A protein and the small-molecule ligand that binds it are described below.
Small molecule (SMILES): CCN(C(=O)c1ccccc1OC)c1cc2c(cc1N1CCNC[C@H]1C)n(C)c(=O)n2C

Binding-site contacts:
Ligand atom C60 contacts residue ILE32 of chain 1.A at 4.0 Å (hydrophobic).
Ligand atom C45 contacts residue PHE94 of chain 1.A at 3.7 Å (hydrophobic).
Ligand atom C29 contacts residue PHE94 of chain 1.A at 3.5 Å (hydrophobic).
Ligand atom O10 contacts residue PHE94 of chain 1.A at 3.7 Å.
Ligand atom N30 contacts residue PHE94 of chain 1.A at 3.9 Å.
Ligand atom C42 contacts residue ILE32 of chain 1.A at 4.2 Å (hydrophobic).
Ligand atom C60 contacts residue PRO36 of chain 1.A at 4.1 Å (hydrophobic).
Ligand atom C55 contacts residue GLU35 of chain 1.A at 3.9 Å.
Ligand atom N37 contacts residue VAL37 of chain 1.A at 3.6 Å.
Ligand atom N53 contacts residue ASN31 of chain 1.A at 3.0 Å (h-bond).
Ligand atom C60 contacts residue GLU35 of chain 1.A at 3.9 Å.
Ligand atom C47 contacts residue PHE94 of chain 1.A at 3.9 Å (hydrophobic).
Ligand atom C38 contacts residue ILE32 of chain 1.A at 3.4 Å (hydrophobic).
Ligand atom C01 contacts residue VAL42 of chain 1.A at 3.5 Å (hydrophobic).
Ligand atom N37 contacts residue PHE94 of chain 1.A at 3.9 Å.
Ligand atom C43 contacts residue ILE32 of chain 1.A at 3.5 Å (hydrophobic).
Ligand atom C35 contacts residue ASN88 of chain 1.A at 3.7 Å.
Ligand atom O36 contacts residue ASN88 of chain 1.A at 3.0 Å (h-bond).
Ligand atom C42 contacts residue PHE94 of chain 1.A at 3.4 Å (hydrophobic).
Ligand atom C38 contacts residue PHE33 of chain 1.A at 4.1 Å (hydrophobic).
Ligand atom C31 contacts residue ASN88 of chain 1.A at 3.6 Å.
Ligand atom C42 contacts residue VAL37 of chain 1.A at 3.9 Å (hydrophobic).
Ligand atom C58 contacts residue ASN31 of chain 1.A at 4.0 Å.
Ligand atom C43 contacts residue PHE94 of chain 1.A at 3.6 Å (hydrophobic).
Ligand atom N37 contacts residue ILE32 of chain 1.A at 4.2 Å.
Ligand atom O36 contacts residue CYS84 of chain 1.A at 4.2 Å.
Ligand atom C58 contacts residue ILE32 of chain 1.A at 3.8 Å (hydrophobic).
Ligand atom C05 contacts residue PRO38 of chain 1.A at 4.0 Å (hydrophobic).
Ligand atom C35 contacts residue PHE94 of chain 1.A at 4.0 Å (hydrophobic).
Ligand atom O36 contacts residue TYR45 of chain 1.A at 4.1 Å.
Ligand atom C27 contacts residue PHE94 of chain 1.A at 3.6 Å (hydrophobic).
Ligand atom C60 contacts residue PRO38 of chain 1.A at 4.1 Å (hydrophobic).
Ligand atom C01 contacts residue PRO38 of chain 1.A at 3.4 Å (hydrophobic).
Ligand atom C50 contacts residue ASN31 of chain 1.A at 4.0 Å.
Ligand atom C35 contacts residue VAL37 of chain 1.A at 3.8 Å (hydrophobic).
Ligand atom C55 contacts residue ASN31 of chain 1.A at 3.6 Å.
Ligand atom C26 contacts residue PHE94 of chain 1.A at 3.8 Å (hydrophobic).
Ligand atom C38 contacts residue VAL37 of chain 1.A at 3.8 Å (hydrophobic).
Ligand atom C31 contacts residue TYR87 of chain 1.A at 3.6 Å (hydrophobic).
Ligand atom C01 contacts residue GLU41 of chain 1.A at 3.8 Å.

Sequence of chain 1.A:
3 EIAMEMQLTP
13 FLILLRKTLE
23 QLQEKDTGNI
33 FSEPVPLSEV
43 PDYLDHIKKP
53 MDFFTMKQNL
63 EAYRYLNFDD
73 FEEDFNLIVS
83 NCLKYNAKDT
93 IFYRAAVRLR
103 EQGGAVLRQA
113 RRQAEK